The small molecule below binds the protein below.
Small molecule (SMILES): [C-]#[N+]/C=C\c1c[nH]c2ccccc12

Sequence of chain 1.B:
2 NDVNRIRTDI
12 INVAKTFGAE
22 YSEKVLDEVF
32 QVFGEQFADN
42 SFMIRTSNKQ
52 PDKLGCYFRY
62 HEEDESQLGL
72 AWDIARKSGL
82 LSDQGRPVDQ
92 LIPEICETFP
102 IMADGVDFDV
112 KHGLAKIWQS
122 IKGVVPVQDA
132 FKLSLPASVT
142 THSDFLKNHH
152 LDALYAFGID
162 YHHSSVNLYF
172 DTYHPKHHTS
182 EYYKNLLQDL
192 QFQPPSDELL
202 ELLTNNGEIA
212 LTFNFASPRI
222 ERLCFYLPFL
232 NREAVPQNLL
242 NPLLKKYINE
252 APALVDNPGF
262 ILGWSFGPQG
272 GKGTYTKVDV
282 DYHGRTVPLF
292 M

Binding-site contacts:
Ligand atom C12 contacts residue HIS62 of chain 1.B at 3.6 Å.
Ligand atom N07 contacts residue SER121 of chain 1.B at 3.2 Å (h-bond).
Ligand atom N02 contacts residue GLU209 of chain 1.B at 4.1 Å.
Ligand atom C01 contacts residue GLU209 of chain 1.B at 3.5 Å.
Ligand atom C11 contacts residue TRP119 of chain 1.B at 3.6 Å (hydrophobic).
Ligand atom C10 contacts residue GLY106 of chain 1.B at 4.0 Å.
Ligand atom C01 contacts residue TYR156 of chain 1.B at 2.9 Å (hydrophobic).
Ligand atom C04 contacts residue GST1 of chain 1.E at 3.2 Å.
Ligand atom C13 contacts residue HIS62 of chain 1.B at 4.4 Å.
Ligand atom C12 contacts residue GST1 of chain 1.E at 4.1 Å.
Ligand atom C10 contacts residue HIS62 of chain 1.B at 3.1 Å.
Ligand atom C10 contacts residue SER121 of chain 1.B at 4.0 Å.
Ligand atom C08 contacts residue TRP119 of chain 1.B at 3.8 Å (hydrophobic).
Ligand atom N02 contacts residue TYR156 of chain 1.B at 3.6 Å.
Ligand atom N07 contacts residue TYR156 of chain 1.B at 4.5 Å.
Ligand atom C13 contacts residue TRP119 of chain 1.B at 4.0 Å (hydrophobic).
Ligand atom C06 contacts residue SER121 of chain 1.B at 4.3 Å.
Ligand atom C01 contacts residue PHE291 of chain 1.B at 4.0 Å (hydrophobic).
Ligand atom C04 contacts residue TYR170 of chain 1.B at 4.1 Å (hydrophobic).
Ligand atom C03 contacts residue TYR170 of chain 1.B at 4.4 Å (hydrophobic).
Ligand atom C03 contacts residue GST1 of chain 1.E at 3.2 Å.
Ligand atom C09 contacts residue HIS62 of chain 1.B at 4.0 Å.
Ligand atom C05 contacts residue TYR170 of chain 1.B at 4.4 Å (hydrophobic).
Ligand atom C09 contacts residue GLN120 of chain 1.B at 4.3 Å.
Ligand atom C06 contacts residue ALA157 of chain 1.B at 3.8 Å (hydrophobic).
Ligand atom C10 contacts residue TRP119 of chain 1.B at 3.3 Å (hydrophobic).
Ligand atom C06 contacts residue TYR170 of chain 1.B at 4.0 Å (hydrophobic).
Ligand atom C08 contacts residue ALA157 of chain 1.B at 4.3 Å (hydrophobic).
Ligand atom C12 contacts residue TRP119 of chain 1.B at 3.8 Å (hydrophobic).
Ligand atom N02 contacts residue PHE291 of chain 1.B at 4.3 Å.
Ligand atom N07 contacts residue ALA157 of chain 1.B at 3.1 Å.
Ligand atom C09 contacts residue TRP119 of chain 1.B at 3.3 Å (hydrophobic).
Ligand atom N02 contacts residue GST1 of chain 1.E at 4.0 Å.
Ligand atom C06 contacts residue TYR156 of chain 1.B at 4.3 Å (hydrophobic).
Ligand atom C05 contacts residue GST1 of chain 1.E at 4.5 Å.
Ligand atom C10 contacts residue ASP105 of chain 1.B at 4.0 Å.
Ligand atom C13 contacts residue SER121 of chain 1.B at 4.4 Å.
Ligand atom C09 contacts residue SER121 of chain 1.B at 2.9 Å.
Ligand atom C11 contacts residue HIS62 of chain 1.B at 2.9 Å.
Ligand atom C08 contacts residue SER121 of chain 1.B at 3.2 Å.